Sequence of chain 7.A:
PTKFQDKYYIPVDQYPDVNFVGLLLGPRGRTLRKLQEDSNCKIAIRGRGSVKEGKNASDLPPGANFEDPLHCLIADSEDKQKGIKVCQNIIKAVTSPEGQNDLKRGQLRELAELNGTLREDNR

Binding-site contacts:
Ligand atom O2 contacts residue LYS110 of chain 3.A at 3.4 Å.
Ligand atom N1 contacts residue ILE47 of chain 3.A at 2.9 Å (h-bond).
Ligand atom O2 contacts residue PRO29 of chain 3.A at 3.4 Å (h-bond).
Ligand atom O2 contacts residue GLY28 of chain 3.A at 3.2 Å.
Ligand atom O2' contacts residue GLY28 of chain 3.A at 3.0 Å (h-bond).
Ligand atom N3 contacts residue GLN113 of chain 3.A at 2.8 Å (h-bond).
Ligand atom N3 contacts residue LEU34 of chain 3.A at 3.3 Å.
Ligand atom O2' contacts residue ARG35 of chain 3.A at 2.6 Å (salt-bridge).
Ligand atom C2 contacts residue LYS54 of chain 3.A at 3.4 Å.
Ligand atom OP2 contacts residue LYS44 of chain 3.A at 3.1 Å.
Ligand atom O2 contacts residue ARG48 of chain 3.A at 2.9 Å (salt-bridge).
Ligand atom O4' contacts residue GLY31 of chain 3.A at 3.4 Å.
Ligand atom O2' contacts residue PRO63 of chain 3.A at 3.3 Å.
Ligand atom O3' contacts residue ARG35 of chain 3.A at 3.2 Å (salt-bridge).
Ligand atom OP1 contacts residue ARG30 of chain 3.A at 2.7 Å (salt-bridge).
Ligand atom O4 contacts residue GLN106 of chain 3.A at 3.2 Å (h-bond).
Ligand atom OP2 contacts residue LYS57 of chain 3.A at 3.2 Å (salt-bridge).
Ligand atom O2' contacts residue LEU114 of chain 3.A at 2.7 Å (h-bond).
Ligand atom O4 contacts residue GLY105 of chain 3.A at 3.2 Å.
Ligand atom O4' contacts residue ARG125 of chain 3.A at 3.0 Å (salt-bridge).
Ligand atom N3 contacts residue GLY24 of chain 3.A at 3.2 Å (h-bond).
Ligand atom O4' contacts residue LEU117 of chain 3.A at 3.4 Å.
Ligand atom C4 contacts residue LEU27 of chain 3.A at 3.5 Å (hydrophobic).
Ligand atom C5' contacts residue LEU117 of chain 3.A at 3.5 Å (hydrophobic).
Ligand atom N6 contacts residue ARG125 of chain 3.A at 2.8 Å (salt-bridge).
Ligand atom C5 contacts residue GLY105 of chain 3.A at 3.3 Å.
Ligand atom C2' contacts residue LEU114 of chain 3.A at 3.4 Å (hydrophobic).
Ligand atom O4 contacts residue LYS110 of chain 3.A at 3.3 Å.
Ligand atom N6 contacts residue ILE47 of chain 3.A at 3.0 Å (h-bond).
Ligand atom O4' contacts residue LEU27 of chain 3.A at 3.3 Å.
Ligand atom O2 contacts residue GLN113 of chain 3.A at 3.4 Å.
Ligand atom O4 contacts residue ASN107 of chain 3.A at 2.5 Å (h-bond).
Ligand atom N9 contacts residue LEU27 of chain 3.A at 3.4 Å.
Ligand atom C2 contacts residue LEU34 of chain 3.A at 3.3 Å (hydrophobic).
Ligand atom O5' contacts residue ARG125 of chain 3.A at 3.1 Å (salt-bridge).
Ligand atom N7 contacts residue ARG125 of chain 3.A at 3.2 Å (salt-bridge).
Ligand atom O2 contacts residue LYS110 of chain 3.A at 2.8 Å (salt-bridge).
Ligand atom C2 contacts residue GLY24 of chain 3.A at 3.2 Å.
Ligand atom N3 contacts residue LEU114 of chain 3.A at 3.4 Å (h-bond).
Ligand atom N3 contacts residue ARG48 of chain 3.A at 3.2 Å (salt-bridge).

This small molecule binds to this protein.
Small molecule (SMILES): Nc1ccn([C@@H]2O[C@H](CO[P](=O)(O)O[C@H]3[C@@H](O)[C@H](n4cnc5c(N)ncnc54)O[C@@H]3CO[P](=O)(O)O[C@H]3[C@@H](O)[C@H](n4cnc5c(N)ncnc54)O[C@@H]3CO[P](=O)(O)O[C@H]3[C@@H](O)[C@H](n4ccc(=O)[nH]c4=O)O[C@@H]3CO[P](=O)(O)O[C@H]3[C@@H](O)[C@H](n4ccc(N)nc4=O)O[C@@H]3CO[P](=O)(O)O[C@H]3[C@@H](O)[C@H](n4cnc5c(N)ncnc54)O[C@@H]3CO[P](=O)(O)O[C@H]3[C@@H](O)[C@H](n4ccc(=O)[nH]c4=O)O[C@@H]3COP(=O)(O)O)[C@@H](OP(=O)(O)O)[C@H]2O)c(=O)n1

Sequence of chain 3.A:
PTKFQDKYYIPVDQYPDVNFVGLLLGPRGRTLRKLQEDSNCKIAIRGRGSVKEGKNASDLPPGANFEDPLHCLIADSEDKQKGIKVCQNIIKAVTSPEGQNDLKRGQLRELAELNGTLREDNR